Binding-site contacts:
Ligand atom C3 contacts residue ASN1147 of chain 12.B at 3.8 Å.
Ligand atom C5 contacts residue ASN1147 of chain 12.B at 3.7 Å.
Ligand atom C7 contacts residue ASN1147 of chain 12.B at 3.1 Å.
Ligand atom N2 contacts residue ASN1147 of chain 12.B at 2.6 Å (h-bond).
Ligand atom O5 contacts residue ASN1147 of chain 12.B at 2.4 Å (h-bond).
Ligand atom C8 contacts residue ASN1147 of chain 12.B at 3.5 Å.
Ligand atom O7 contacts residue ASN1147 of chain 12.B at 3.9 Å.
Ligand atom C4 contacts residue ASN1147 of chain 12.B at 4.2 Å.
Ligand atom C1 contacts residue ASN1147 of chain 12.B at 1.4 Å.
Ligand atom O6 contacts residue HIS1176 of chain 12.B at 3.2 Å (h-bond).
Ligand atom C2 contacts residue ASN1147 of chain 12.B at 2.5 Å.

Sequence of chain 12.B:
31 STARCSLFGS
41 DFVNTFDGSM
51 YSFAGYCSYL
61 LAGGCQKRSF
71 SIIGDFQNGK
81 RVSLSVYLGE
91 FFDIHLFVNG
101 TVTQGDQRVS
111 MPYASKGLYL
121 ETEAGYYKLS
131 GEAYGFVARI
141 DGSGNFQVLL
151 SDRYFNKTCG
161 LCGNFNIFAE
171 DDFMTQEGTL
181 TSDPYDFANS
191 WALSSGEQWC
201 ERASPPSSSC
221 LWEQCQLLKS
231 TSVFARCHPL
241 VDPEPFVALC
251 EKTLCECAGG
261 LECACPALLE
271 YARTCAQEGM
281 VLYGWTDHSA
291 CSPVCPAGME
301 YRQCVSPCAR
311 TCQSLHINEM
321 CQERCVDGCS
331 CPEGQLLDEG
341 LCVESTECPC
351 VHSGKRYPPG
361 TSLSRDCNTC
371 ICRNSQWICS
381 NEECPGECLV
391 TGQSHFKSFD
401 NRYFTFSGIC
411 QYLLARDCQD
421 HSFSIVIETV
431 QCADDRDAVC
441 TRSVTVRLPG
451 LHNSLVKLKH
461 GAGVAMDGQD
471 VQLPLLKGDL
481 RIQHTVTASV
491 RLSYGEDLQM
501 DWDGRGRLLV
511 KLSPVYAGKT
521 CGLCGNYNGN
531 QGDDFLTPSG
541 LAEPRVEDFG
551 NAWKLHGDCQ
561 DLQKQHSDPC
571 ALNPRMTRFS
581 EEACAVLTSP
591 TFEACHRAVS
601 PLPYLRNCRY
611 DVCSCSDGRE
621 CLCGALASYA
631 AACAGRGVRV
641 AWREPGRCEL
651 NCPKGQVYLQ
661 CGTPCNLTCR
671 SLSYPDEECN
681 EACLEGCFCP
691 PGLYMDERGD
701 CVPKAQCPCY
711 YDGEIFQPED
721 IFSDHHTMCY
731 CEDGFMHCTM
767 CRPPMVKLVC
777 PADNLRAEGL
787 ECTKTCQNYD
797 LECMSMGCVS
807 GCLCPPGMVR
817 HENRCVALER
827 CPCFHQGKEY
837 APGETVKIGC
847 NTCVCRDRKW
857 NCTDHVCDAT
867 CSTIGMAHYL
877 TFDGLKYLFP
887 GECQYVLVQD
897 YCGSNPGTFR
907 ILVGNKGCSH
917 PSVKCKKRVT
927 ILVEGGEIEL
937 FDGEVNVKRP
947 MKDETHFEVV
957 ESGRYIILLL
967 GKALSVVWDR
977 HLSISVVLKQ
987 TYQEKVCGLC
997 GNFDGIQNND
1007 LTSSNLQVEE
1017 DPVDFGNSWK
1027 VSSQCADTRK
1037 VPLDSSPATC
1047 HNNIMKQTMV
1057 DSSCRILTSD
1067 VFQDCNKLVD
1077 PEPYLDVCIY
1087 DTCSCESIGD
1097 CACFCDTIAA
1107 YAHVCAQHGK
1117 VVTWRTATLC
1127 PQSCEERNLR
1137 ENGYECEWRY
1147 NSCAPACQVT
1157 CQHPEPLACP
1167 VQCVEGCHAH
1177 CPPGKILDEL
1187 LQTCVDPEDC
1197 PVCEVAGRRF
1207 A

This protein binds this small molecule.
Small molecule (SMILES): CC(=O)N[C@@H]1[C@@H](O)[C@H](O)[C@@H](CO)O[C@H]1O